Sequence of chain 1.A:
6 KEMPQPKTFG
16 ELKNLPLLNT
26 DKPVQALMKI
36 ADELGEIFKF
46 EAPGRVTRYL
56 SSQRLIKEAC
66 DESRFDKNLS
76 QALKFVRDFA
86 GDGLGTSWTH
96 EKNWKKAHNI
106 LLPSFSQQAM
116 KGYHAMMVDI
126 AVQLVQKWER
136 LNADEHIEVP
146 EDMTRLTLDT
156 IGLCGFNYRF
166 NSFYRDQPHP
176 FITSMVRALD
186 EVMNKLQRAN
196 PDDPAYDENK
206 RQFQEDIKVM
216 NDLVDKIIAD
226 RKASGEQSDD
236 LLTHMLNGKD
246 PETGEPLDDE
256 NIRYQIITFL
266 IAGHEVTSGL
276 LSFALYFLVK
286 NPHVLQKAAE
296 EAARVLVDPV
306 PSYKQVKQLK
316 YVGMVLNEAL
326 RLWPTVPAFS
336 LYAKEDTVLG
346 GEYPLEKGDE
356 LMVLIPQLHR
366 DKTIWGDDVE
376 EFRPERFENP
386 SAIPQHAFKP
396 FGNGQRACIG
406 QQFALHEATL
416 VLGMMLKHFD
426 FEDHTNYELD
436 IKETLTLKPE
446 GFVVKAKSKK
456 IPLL

Binding-site contacts:
Ligand atom C3 contacts residue ILE266 of chain 1.A at 3.7 Å (hydrophobic).
Ligand atom C6 contacts residue LEU78 of chain 1.A at 4.2 Å (hydrophobic).
Ligand atom O16 contacts residue LEU32 of chain 1.A at 4.0 Å.
Ligand atom O24 contacts residue ALA333 of chain 1.A at 3.6 Å.
Ligand atom C8 contacts residue VAL331 of chain 1.A at 4.1 Å (hydrophobic).
Ligand atom C20 contacts residue PRO28 of chain 1.A at 3.8 Å (hydrophobic).
Ligand atom C4 contacts residue LEU440 of chain 1.A at 4.1 Å (hydrophobic).
Ligand atom C21 contacts residue PRO28 of chain 1.A at 3.7 Å (hydrophobic).
Ligand atom O16 contacts residue TYR54 of chain 1.A at 2.6 Å (h-bond).
Ligand atom C1 contacts residue LEU78 of chain 1.A at 4.1 Å (hydrophobic).
Ligand atom N2 contacts residue LEU440 of chain 1.A at 3.7 Å.
Ligand atom C22 contacts residue LEU191 of chain 1.A at 3.9 Å (hydrophobic).
Ligand atom N2 contacts residue LEU184 of chain 1.A at 3.9 Å.
Ligand atom C19 contacts residue PRO28 of chain 1.A at 3.9 Å (hydrophobic).
Ligand atom C20 contacts residue LEU23 of chain 1.A at 4.1 Å (hydrophobic).
Ligand atom N5 contacts residue MBN1 of chain 1.F at 3.7 Å.
Ligand atom O24 contacts residue MET357 of chain 1.A at 3.5 Å.
Ligand atom C09 contacts residue LEU440 of chain 1.A at 4.1 Å (hydrophobic).
Ligand atom C4 contacts residue MBN1 of chain 1.F at 4.1 Å.
Ligand atom C1 contacts residue MBN1 of chain 1.F at 3.9 Å.
Ligand atom C14 contacts residue MET357 of chain 1.A at 4.1 Å (hydrophobic).
Ligand atom C22 contacts residue MET188 of chain 1.A at 4.1 Å (hydrophobic).
Ligand atom C18 contacts residue PRO28 of chain 1.A at 4.1 Å (hydrophobic).
Ligand atom C7 contacts residue VAL331 of chain 1.A at 3.9 Å (hydrophobic).
Ligand atom N2 contacts residue ILE266 of chain 1.A at 3.9 Å.
Ligand atom C19 contacts residue LEU23 of chain 1.A at 4.1 Å (hydrophobic).
Ligand atom C7 contacts residue LEU78 of chain 1.A at 4.0 Å (hydrophobic).
Ligand atom C14 contacts residue TYR54 of chain 1.A at 3.8 Å (hydrophobic).
Ligand atom C6 contacts residue MBN1 of chain 1.F at 3.3 Å.
Ligand atom C3 contacts residue LEU440 of chain 1.A at 3.7 Å (hydrophobic).
Ligand atom C22 contacts residue PRO28 of chain 1.A at 3.6 Å (hydrophobic).
Ligand atom N2 contacts residue VAL81 of chain 1.A at 4.0 Å.
Ligand atom C09 contacts residue ALA333 of chain 1.A at 4.0 Å (hydrophobic).
Ligand atom C21 contacts residue LEU191 of chain 1.A at 3.6 Å (hydrophobic).
Ligand atom C17 contacts residue VAL29 of chain 1.A at 3.5 Å (hydrophobic).
Ligand atom C10 contacts residue ALA77 of chain 1.A at 3.8 Å (hydrophobic).
Ligand atom C8 contacts residue LEU440 of chain 1.A at 3.7 Å (hydrophobic).
Ligand atom O16 contacts residue MET357 of chain 1.A at 3.8 Å.
Ligand atom C23 contacts residue PRO28 of chain 1.A at 3.8 Å (hydrophobic).
Ligand atom C6 contacts residue VAL331 of chain 1.A at 3.9 Å (hydrophobic).

This small molecule binds to this protein.
Small molecule (SMILES): O=C(CCCCCn1ccnc1)N[C@@H](Cc1ccccc1)C(=O)O